Binding-site contacts:
Ligand atom O1 contacts residue VAL25 of chain 1.B at 3.7 Å.
Ligand atom C6 contacts residue ALA28 of chain 1.B at 3.8 Å (hydrophobic).
Ligand atom C7 contacts residue GLU412 of chain 1.B at 3.4 Å.
Ligand atom O7 contacts residue GLY413 of chain 1.B at 2.9 Å (h-bond).
Ligand atom O7 contacts residue ALA251 of chain 1.B at 3.6 Å.
Ligand atom O5 contacts residue HIS250 of chain 1.B at 3.3 Å.
Ligand atom C6 contacts residue VAL313 of chain 1.B at 3.6 Å (hydrophobic).
Ligand atom O5 contacts residue UDP1 of chain 1.E at 3.7 Å.
Ligand atom O1 contacts residue UDP1 of chain 1.E at 2.8 Å (h-bond).
Ligand atom O6 contacts residue VAL313 of chain 1.B at 3.4 Å.
Ligand atom O4 contacts residue UDP1 of chain 1.E at 2.6 Å (h-bond).
Ligand atom C3 contacts residue GLU412 of chain 1.B at 3.5 Å.
Ligand atom C7 contacts residue GLY413 of chain 1.B at 3.9 Å.
Ligand atom C2 contacts residue HIS250 of chain 1.B at 3.7 Å.
Ligand atom C5 contacts residue UDP1 of chain 1.E at 3.5 Å.
Ligand atom O4 contacts residue LEU416 of chain 1.B at 3.6 Å.
Ligand atom C6 contacts residue GLY24 of chain 1.B at 3.5 Å.
Ligand atom C3 contacts residue GLY415 of chain 1.B at 3.9 Å.
Ligand atom C8 contacts residue UDP1 of chain 1.E at 3.7 Å.
Ligand atom O4 contacts residue GLY415 of chain 1.B at 3.0 Å (h-bond).
Ligand atom C3 contacts residue UDP1 of chain 1.E at 3.4 Å.
Ligand atom C4 contacts residue UDP1 of chain 1.E at 3.4 Å.
Ligand atom O3 contacts residue PHE414 of chain 1.B at 3.0 Å (h-bond).
Ligand atom C6 contacts residue HIS250 of chain 1.B at 3.5 Å.
Ligand atom N2 contacts residue GLU412 of chain 1.B at 3.5 Å (salt-bridge).
Ligand atom C1 contacts residue UDP1 of chain 1.E at 2.8 Å.
Ligand atom O3 contacts residue GLU412 of chain 1.B at 2.7 Å (salt-bridge).
Ligand atom N2 contacts residue UDP1 of chain 1.E at 3.1 Å (h-bond).
Ligand atom C2 contacts residue UDP1 of chain 1.E at 3.6 Å.
Ligand atom C8 contacts residue SER411 of chain 1.B at 3.4 Å.
Ligand atom O7 contacts residue SER411 of chain 1.B at 3.9 Å.
Ligand atom O4 contacts residue PHE414 of chain 1.B at 3.6 Å.
Ligand atom O3 contacts residue GLY413 of chain 1.B at 3.0 Å (h-bond).
Ligand atom O7 contacts residue GLU412 of chain 1.B at 3.4 Å.
Ligand atom C8 contacts residue GLU412 of chain 1.B at 3.6 Å.
Ligand atom O6 contacts residue HIS250 of chain 1.B at 2.7 Å (h-bond).
Ligand atom C4 contacts residue PHE414 of chain 1.B at 3.9 Å (hydrophobic).
Ligand atom O3 contacts residue GLY415 of chain 1.B at 3.2 Å (h-bond).
Ligand atom C4 contacts residue GLY415 of chain 1.B at 3.9 Å.
Ligand atom O5 contacts residue VAL25 of chain 1.B at 3.8 Å.

This small molecule binds to this protein.
Small molecule (SMILES): CC(=O)N[C@@H]1[C@@H](O)[C@H](O)[C@@H](CO)O[C@H]1O

Sequence of chain 1.B:
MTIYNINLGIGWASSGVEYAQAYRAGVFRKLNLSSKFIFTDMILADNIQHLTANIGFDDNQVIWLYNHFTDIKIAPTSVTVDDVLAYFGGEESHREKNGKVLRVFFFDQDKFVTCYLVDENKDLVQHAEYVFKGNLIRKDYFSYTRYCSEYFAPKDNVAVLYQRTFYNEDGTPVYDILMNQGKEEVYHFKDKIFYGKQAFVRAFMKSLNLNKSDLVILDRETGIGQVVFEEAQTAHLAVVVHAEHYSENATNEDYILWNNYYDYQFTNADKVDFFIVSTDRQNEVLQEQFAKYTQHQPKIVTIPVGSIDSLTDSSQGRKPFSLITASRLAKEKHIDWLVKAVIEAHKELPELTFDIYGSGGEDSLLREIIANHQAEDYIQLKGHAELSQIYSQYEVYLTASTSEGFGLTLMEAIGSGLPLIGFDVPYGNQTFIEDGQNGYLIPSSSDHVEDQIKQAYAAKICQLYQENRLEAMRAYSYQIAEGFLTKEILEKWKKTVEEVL